The small molecule below binds the protein below.
Small molecule (SMILES): CC(=O)N[C@@H]1[C@@H](O)[C@H](O)[C@@H](CO)O[C@H]1O

Sequence of chain 2.B:
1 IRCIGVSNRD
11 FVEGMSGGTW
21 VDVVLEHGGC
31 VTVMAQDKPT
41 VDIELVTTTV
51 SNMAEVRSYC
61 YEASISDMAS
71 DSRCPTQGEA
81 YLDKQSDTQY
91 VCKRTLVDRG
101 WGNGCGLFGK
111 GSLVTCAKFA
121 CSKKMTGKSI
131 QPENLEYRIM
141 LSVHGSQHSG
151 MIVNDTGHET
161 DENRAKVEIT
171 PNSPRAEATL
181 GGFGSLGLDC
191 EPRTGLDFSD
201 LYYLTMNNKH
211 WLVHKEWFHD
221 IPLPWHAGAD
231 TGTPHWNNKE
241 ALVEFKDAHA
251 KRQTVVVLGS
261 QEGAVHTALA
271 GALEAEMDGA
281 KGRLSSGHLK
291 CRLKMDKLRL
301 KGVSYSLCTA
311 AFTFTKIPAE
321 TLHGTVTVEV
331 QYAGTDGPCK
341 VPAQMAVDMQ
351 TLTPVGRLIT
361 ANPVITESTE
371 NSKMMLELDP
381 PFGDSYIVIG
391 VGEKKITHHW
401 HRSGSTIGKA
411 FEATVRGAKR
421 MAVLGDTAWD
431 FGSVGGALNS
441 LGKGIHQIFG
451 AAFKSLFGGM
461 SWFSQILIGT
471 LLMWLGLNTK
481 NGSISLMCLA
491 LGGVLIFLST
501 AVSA

Binding-site contacts:
Ligand atom C3 contacts residue MET151 of chain 2.B at 4.1 Å (hydrophobic).
Ligand atom O5 contacts residue MET151 of chain 2.B at 3.7 Å.
Ligand atom C4 contacts residue MET151 of chain 2.B at 3.5 Å (hydrophobic).
Ligand atom C2 contacts residue ASN154 of chain 2.B at 2.5 Å.
Ligand atom O4 contacts residue MET151 of chain 2.B at 4.4 Å.
Ligand atom O7 contacts residue ASN154 of chain 2.B at 4.3 Å.
Ligand atom C5 contacts residue MET151 of chain 2.B at 4.1 Å (hydrophobic).
Ligand atom O5 contacts residue ASN154 of chain 2.B at 2.4 Å (h-bond).
Ligand atom C1 contacts residue ASN154 of chain 2.B at 1.4 Å.
Ligand atom C3 contacts residue ASN154 of chain 2.B at 3.9 Å.
Ligand atom O3 contacts residue MET151 of chain 2.B at 4.2 Å.
Ligand atom C5 contacts residue ASN154 of chain 2.B at 3.7 Å.
Ligand atom C1 contacts residue MET151 of chain 2.B at 4.2 Å (hydrophobic).
Ligand atom C2 contacts residue MET151 of chain 2.B at 4.0 Å (hydrophobic).
Ligand atom C4 contacts residue ASN154 of chain 2.B at 4.2 Å.
Ligand atom N2 contacts residue ASN154 of chain 2.B at 2.9 Å.
Ligand atom C8 contacts residue ASN154 of chain 2.B at 3.0 Å.
Ligand atom C7 contacts residue ASN154 of chain 2.B at 3.4 Å.